Binding-site contacts:
Ligand atom C3 contacts residue TYR260 of chain 1.A at 3.3 Å (hydrophobic).
Ligand atom CZ contacts residue NAD1 of chain 1.C at 3.4 Å.
Ligand atom O19 contacts residue PHE146 of chain 1.A at 3.5 Å.
Ligand atom O20 contacts residue TRP154 of chain 1.A at 3.3 Å.
Ligand atom O21 contacts residue LEU167 of chain 1.A at 3.6 Å.
Ligand atom O19 contacts residue PHE255 of chain 1.A at 3.5 Å.
Ligand atom CE1 contacts residue ASN150 of chain 1.A at 3.5 Å.
Ligand atom O2 contacts residue MET78 of chain 1.A at 3.1 Å.
Ligand atom O18 contacts residue NAD1 of chain 1.C at 2.5 Å (h-bond).
Ligand atom C2 contacts residue NAD1 of chain 1.C at 3.2 Å.
Ligand atom O2 contacts residue ILE248 of chain 1.A at 3.5 Å.
Ligand atom O19 contacts residue TYR260 of chain 1.A at 2.8 Å (h-bond).
Ligand atom O21 contacts residue PHE146 of chain 1.A at 3.6 Å.
Ligand atom C1 contacts residue NAD1 of chain 1.C at 3.3 Å.
Ligand atom O14 contacts residue ILE248 of chain 1.A at 3.5 Å.
Ligand atom O19 contacts residue NAD1 of chain 1.C at 3.6 Å (h-bond).
Ligand atom CE2 contacts residue MET251 of chain 1.A at 3.3 Å (hydrophobic).
Ligand atom O16 contacts residue ILE248 of chain 1.A at 3.5 Å.
Ligand atom O16 contacts residue MET78 of chain 1.A at 3.6 Å.
Ligand atom O17 contacts residue ASN150 of chain 1.A at 3.5 Å (h-bond).
Ligand atom O2 contacts residue GOL1 of chain 1.F at 3.3 Å.
Ligand atom C22 contacts residue PHE151 of chain 1.A at 3.6 Å (hydrophobic).
Ligand atom CE2 contacts residue NAD1 of chain 1.C at 3.2 Å.
Ligand atom C3 contacts residue NAD1 of chain 1.C at 2.9 Å.
Ligand atom CD2 contacts residue NAD1 of chain 1.C at 3.5 Å.
Ligand atom O20 contacts residue ASN150 of chain 1.A at 3.2 Å.
Ligand atom CZ contacts residue ASN150 of chain 1.A at 3.5 Å.
Ligand atom O20 contacts residue GOL1 of chain 1.F at 3.2 Å (h-bond).
Ligand atom O17 contacts residue PHE146 of chain 1.A at 3.1 Å.
Ligand atom C10 contacts residue TRP154 of chain 1.A at 3.4 Å (hydrophobic).
Ligand atom O1 contacts residue ILE242 of chain 1.A at 3.4 Å.
Ligand atom C4 contacts residue NAD1 of chain 1.C at 3.3 Å.
Ligand atom C7 contacts residue GOL1 of chain 1.F at 3.6 Å.
Ligand atom CZ contacts residue MET251 of chain 1.A at 3.3 Å (hydrophobic).
Ligand atom C4 contacts residue TYR260 of chain 1.A at 3.4 Å (hydrophobic).
Ligand atom C4 contacts residue MET251 of chain 1.A at 3.4 Å (hydrophobic).
Ligand atom O18 contacts residue HIS121 of chain 1.A at 3.5 Å.
Ligand atom CE1 contacts residue MET251 of chain 1.A at 3.5 Å (hydrophobic).
Ligand atom C5 contacts residue ASN150 of chain 1.A at 3.5 Å.
Ligand atom O18 contacts residue PHE77 of chain 1.A at 3.5 Å.

Sequence of chain 1.A:
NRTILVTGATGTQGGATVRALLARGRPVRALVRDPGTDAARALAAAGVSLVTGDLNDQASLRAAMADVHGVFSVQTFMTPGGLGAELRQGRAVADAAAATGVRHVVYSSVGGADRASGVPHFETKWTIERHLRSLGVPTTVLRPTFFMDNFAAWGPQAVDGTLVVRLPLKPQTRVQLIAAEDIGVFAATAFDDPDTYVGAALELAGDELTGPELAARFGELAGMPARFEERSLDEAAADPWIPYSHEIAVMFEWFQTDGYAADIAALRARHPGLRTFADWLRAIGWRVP

A small-molecule ligand and the protein it binds are described below.
Small molecule (SMILES): COC(=O)[C@@H]1c2cc3c(c(O)c2[C@@H](O)C[C@@]1(C)O)C(=O)c1c(O)ccc(O)c1C3=O